Binding-site contacts:
Ligand atom C4 contacts residue ASN350 of chain 1.B at 4.2 Å.
Ligand atom C3 contacts residue ASN350 of chain 1.B at 3.8 Å.
Ligand atom O5 contacts residue ASN350 of chain 1.B at 2.4 Å (h-bond).
Ligand atom C2 contacts residue ASN350 of chain 1.B at 2.4 Å.
Ligand atom O7 contacts residue ASN350 of chain 1.B at 3.8 Å.
Ligand atom C7 contacts residue ASN350 of chain 1.B at 3.6 Å.
Ligand atom C1 contacts residue ASN350 of chain 1.B at 1.4 Å.
Ligand atom N2 contacts residue ASN350 of chain 1.B at 2.9 Å (h-bond).
Ligand atom C8 contacts residue SER346 of chain 1.B at 3.8 Å.
Ligand atom C5 contacts residue ASN350 of chain 1.B at 3.7 Å.
Ligand atom C7 contacts residue SER346 of chain 1.B at 4.3 Å.

The protein below binds the small molecule below.
Small molecule (SMILES): CC(=O)N[C@@H]1[C@@H](O)[C@H](O)[C@@H](CO)O[C@H]1O

Sequence of chain 1.B:
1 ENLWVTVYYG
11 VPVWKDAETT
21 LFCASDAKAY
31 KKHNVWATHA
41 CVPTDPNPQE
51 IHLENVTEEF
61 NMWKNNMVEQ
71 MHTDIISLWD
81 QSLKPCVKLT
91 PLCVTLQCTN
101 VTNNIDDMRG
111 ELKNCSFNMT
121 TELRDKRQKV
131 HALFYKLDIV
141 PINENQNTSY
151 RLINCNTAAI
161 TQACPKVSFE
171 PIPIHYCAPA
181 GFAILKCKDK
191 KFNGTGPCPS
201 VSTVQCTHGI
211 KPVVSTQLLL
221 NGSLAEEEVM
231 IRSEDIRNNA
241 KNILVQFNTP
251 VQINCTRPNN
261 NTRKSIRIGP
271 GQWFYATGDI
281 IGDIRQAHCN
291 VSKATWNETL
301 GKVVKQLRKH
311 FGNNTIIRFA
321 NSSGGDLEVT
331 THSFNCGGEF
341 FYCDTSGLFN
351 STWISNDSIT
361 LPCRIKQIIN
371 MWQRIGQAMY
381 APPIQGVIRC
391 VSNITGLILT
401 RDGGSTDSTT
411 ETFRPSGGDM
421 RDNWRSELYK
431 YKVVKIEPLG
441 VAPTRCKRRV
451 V